Sequence of chain 1.A:
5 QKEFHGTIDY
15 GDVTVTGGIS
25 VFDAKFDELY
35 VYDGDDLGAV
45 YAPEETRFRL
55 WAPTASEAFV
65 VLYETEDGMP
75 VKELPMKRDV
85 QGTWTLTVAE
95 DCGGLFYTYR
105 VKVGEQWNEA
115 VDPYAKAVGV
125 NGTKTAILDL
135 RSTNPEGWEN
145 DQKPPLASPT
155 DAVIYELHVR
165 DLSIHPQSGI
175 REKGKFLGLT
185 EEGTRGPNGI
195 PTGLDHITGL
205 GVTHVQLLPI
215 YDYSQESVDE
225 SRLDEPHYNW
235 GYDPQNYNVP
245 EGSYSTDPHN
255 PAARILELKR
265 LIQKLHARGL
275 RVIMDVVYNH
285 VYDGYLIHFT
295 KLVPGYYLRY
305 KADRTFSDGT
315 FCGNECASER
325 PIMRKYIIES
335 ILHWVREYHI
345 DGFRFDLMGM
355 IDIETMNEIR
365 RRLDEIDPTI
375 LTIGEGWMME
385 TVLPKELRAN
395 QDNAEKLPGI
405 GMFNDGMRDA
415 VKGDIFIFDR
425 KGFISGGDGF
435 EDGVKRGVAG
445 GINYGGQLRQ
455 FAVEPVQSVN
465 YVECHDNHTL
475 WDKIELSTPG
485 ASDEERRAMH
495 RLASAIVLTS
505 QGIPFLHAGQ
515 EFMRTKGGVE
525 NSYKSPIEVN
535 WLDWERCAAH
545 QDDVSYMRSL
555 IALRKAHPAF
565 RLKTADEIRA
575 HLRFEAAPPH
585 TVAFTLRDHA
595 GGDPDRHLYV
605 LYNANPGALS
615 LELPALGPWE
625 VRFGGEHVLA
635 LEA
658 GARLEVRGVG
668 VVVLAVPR

A protein and the small-molecule ligand that binds it are described below.
Small molecule (SMILES): OC[C@H]1O[C@@H]2O[C@H]3[C@H](O)[C@@H](O)[C@@H](O[C@H]4[C@H](O)[C@@H](O)[C@@H](O[C@H]5[C@H](O)[C@@H](O)[C@@H](O[C@H]6[C@H](O)[C@@H](O)[C@@H](O[C@H]7[C@H](O)[C@@H](O)[C@@H](O[C@H]8[C@H](O)[C@@H](O)[C@@H](O[C@H]1[C@H](O)[C@H]2O)O[C@@H]8CO)O[C@@H]7CO)O[C@@H]6CO)O[C@@H]5CO)O[C@@H]4CO)O[C@@H]3CO

Binding-site contacts:
Ligand atom O2 contacts residue PRO79 of chain 1.A at 4.5 Å.
Ligand atom C2 contacts residue ALA93 of chain 1.A at 4.2 Å (hydrophobic).
Ligand atom O2 contacts residue LEU90 of chain 1.A at 3.8 Å.
Ligand atom O3 contacts residue THR91 of chain 1.A at 3.2 Å (h-bond).
Ligand atom O2 contacts residue THR91 of chain 1.A at 2.6 Å (h-bond).
Ligand atom C3 contacts residue THR91 of chain 1.A at 3.8 Å.
Ligand atom C5 contacts residue IMD1 of chain 1.E at 4.2 Å.
Ligand atom O2 contacts residue ALA93 of chain 1.A at 4.0 Å.
Ligand atom O3 contacts residue LYS81 of chain 1.A at 3.5 Å (salt-bridge).
Ligand atom C2 contacts residue THR91 of chain 1.A at 3.4 Å.
Ligand atom C3 contacts residue IMD1 of chain 1.E at 4.3 Å.
Ligand atom O3 contacts residue LEU90 of chain 1.A at 4.0 Å.
Ligand atom O2 contacts residue GLU49 of chain 1.A at 4.4 Å.
Ligand atom O3 contacts residue GLU49 of chain 1.A at 4.2 Å.
Ligand atom O2 contacts residue VAL92 of chain 1.A at 4.5 Å.
Ligand atom O4 contacts residue IMD1 of chain 1.E at 3.6 Å.
Ligand atom C4 contacts residue IMD1 of chain 1.E at 4.2 Å.
Ligand atom O2 contacts residue LYS81 of chain 1.A at 4.2 Å.
Ligand atom C1 contacts residue ALA93 of chain 1.A at 4.2 Å (hydrophobic).